This protein binds this small molecule.
Small molecule (SMILES): OC[C@H]1O[C@H](O[C@H]2[C@H](O)[C@@H](O)[C@H](OCCCCCC3CCCCC3)O[C@@H]2CO)[C@H](O)[C@@H](O)[C@@H]1O

Sequence of chain 1.A:
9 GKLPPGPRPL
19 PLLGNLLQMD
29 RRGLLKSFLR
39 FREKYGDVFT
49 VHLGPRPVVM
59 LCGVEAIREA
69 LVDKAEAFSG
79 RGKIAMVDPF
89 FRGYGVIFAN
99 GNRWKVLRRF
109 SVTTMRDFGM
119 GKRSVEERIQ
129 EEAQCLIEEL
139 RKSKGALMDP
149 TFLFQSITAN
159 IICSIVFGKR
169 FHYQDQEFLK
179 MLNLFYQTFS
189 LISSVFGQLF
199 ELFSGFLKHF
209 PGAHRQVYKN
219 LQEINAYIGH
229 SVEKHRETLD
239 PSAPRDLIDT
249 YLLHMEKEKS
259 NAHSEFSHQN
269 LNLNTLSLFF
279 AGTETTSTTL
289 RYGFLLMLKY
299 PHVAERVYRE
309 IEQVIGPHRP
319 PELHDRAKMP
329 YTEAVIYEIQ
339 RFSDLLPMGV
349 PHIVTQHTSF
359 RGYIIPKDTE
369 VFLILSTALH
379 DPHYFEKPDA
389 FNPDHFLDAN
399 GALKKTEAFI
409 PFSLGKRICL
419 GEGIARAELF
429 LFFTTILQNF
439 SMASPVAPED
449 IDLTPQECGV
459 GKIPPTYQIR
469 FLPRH

Binding-site contacts:
Ligand atom C10 contacts residue GLY31 of chain 1.A at 4.1 Å.
Ligand atom C10 contacts residue ASP28 of chain 1.A at 4.5 Å.
Ligand atom C11 contacts residue ARG29 of chain 1.A at 4.3 Å.
Ligand atom C4 contacts residue ARG29 of chain 1.A at 4.5 Å.
Ligand atom C1 contacts residue MET27 of chain 1.A at 3.8 Å (hydrophobic).
Ligand atom C4 contacts residue LEU24 of chain 1.A at 4.0 Å (hydrophobic).
Ligand atom C7 contacts residue ASP28 of chain 1.A at 3.6 Å.
Ligand atom C3 contacts residue MET27 of chain 1.A at 4.0 Å (hydrophobic).
Ligand atom C7 contacts residue MET27 of chain 1.A at 3.8 Å (hydrophobic).
Ligand atom C8 contacts residue LEU32 of chain 1.A at 4.3 Å (hydrophobic).
Ligand atom C5 contacts residue ASP28 of chain 1.A at 4.2 Å.
Ligand atom C2 contacts residue ARG29 of chain 1.A at 4.3 Å.
Ligand atom C8 contacts residue MET27 of chain 1.A at 4.4 Å (hydrophobic).
Ligand atom C5 contacts residue ARG29 of chain 1.A at 3.8 Å.
Ligand atom C11 contacts residue VAL193 of chain 1.A at 4.2 Å (hydrophobic).
Ligand atom C2 contacts residue LEU24 of chain 1.A at 4.4 Å (hydrophobic).
Ligand atom O12 contacts residue MET27 of chain 1.A at 3.6 Å.
Ligand atom O12 contacts residue ARG29 of chain 1.A at 3.4 Å.
Ligand atom C3 contacts residue LEU24 of chain 1.A at 3.6 Å (hydrophobic).
Ligand atom C9 contacts residue GLN196 of chain 1.A at 3.9 Å.
Ligand atom C9 contacts residue GLY31 of chain 1.A at 4.4 Å.
Ligand atom C1 contacts residue ARG29 of chain 1.A at 4.3 Å.
Ligand atom C10 contacts residue VAL193 of chain 1.A at 4.0 Å (hydrophobic).
Ligand atom C9 contacts residue LEU197 of chain 1.A at 4.2 Å (hydrophobic).
Ligand atom C9 contacts residue VAL193 of chain 1.A at 4.4 Å (hydrophobic).
Ligand atom C10 contacts residue ARG29 of chain 1.A at 4.2 Å.
Ligand atom C6 contacts residue ASP28 of chain 1.A at 4.4 Å.